Binding-site contacts:
Ligand atom C5 contacts residue GLY339 of chain 1.A at 3.9 Å.
Ligand atom C6 contacts residue PHE342 of chain 1.A at 4.5 Å (hydrophobic).
Ligand atom O6 contacts residue LEU368 of chain 1.A at 4.1 Å.
Ligand atom C6 contacts residue LEU368 of chain 1.A at 4.4 Å (hydrophobic).
Ligand atom C2 contacts residue ASN343 of chain 1.A at 2.5 Å.
Ligand atom C6 contacts residue GLY339 of chain 1.A at 3.7 Å.
Ligand atom N2 contacts residue ASN343 of chain 1.A at 2.9 Å (h-bond).
Ligand atom C3 contacts residue ASN343 of chain 1.A at 3.8 Å.
Ligand atom O7 contacts residue ASN343 of chain 1.A at 4.3 Å.
Ligand atom C1 contacts residue ASN343 of chain 1.A at 1.4 Å.
Ligand atom O6 contacts residue GLY339 of chain 1.A at 3.5 Å (h-bond).
Ligand atom C4 contacts residue ASN343 of chain 1.A at 4.2 Å.
Ligand atom O6 contacts residue PHE338 of chain 1.A at 3.5 Å.
Ligand atom O5 contacts residue PHE342 of chain 1.A at 4.3 Å.
Ligand atom O5 contacts residue ASN343 of chain 1.A at 2.4 Å (h-bond).
Ligand atom C7 contacts residue ASN343 of chain 1.A at 3.8 Å.
Ligand atom C6 contacts residue PHE338 of chain 1.A at 3.3 Å (hydrophobic).
Ligand atom C5 contacts residue ASN343 of chain 1.A at 3.7 Å.
Ligand atom C5 contacts residue PHE338 of chain 1.A at 4.3 Å (hydrophobic).

This small molecule binds to this protein.
Small molecule (SMILES): CC(=O)N[C@@H]1[C@@H](O)[C@H](O)[C@@H](CO)O[C@H]1O

Sequence of chain 1.A:
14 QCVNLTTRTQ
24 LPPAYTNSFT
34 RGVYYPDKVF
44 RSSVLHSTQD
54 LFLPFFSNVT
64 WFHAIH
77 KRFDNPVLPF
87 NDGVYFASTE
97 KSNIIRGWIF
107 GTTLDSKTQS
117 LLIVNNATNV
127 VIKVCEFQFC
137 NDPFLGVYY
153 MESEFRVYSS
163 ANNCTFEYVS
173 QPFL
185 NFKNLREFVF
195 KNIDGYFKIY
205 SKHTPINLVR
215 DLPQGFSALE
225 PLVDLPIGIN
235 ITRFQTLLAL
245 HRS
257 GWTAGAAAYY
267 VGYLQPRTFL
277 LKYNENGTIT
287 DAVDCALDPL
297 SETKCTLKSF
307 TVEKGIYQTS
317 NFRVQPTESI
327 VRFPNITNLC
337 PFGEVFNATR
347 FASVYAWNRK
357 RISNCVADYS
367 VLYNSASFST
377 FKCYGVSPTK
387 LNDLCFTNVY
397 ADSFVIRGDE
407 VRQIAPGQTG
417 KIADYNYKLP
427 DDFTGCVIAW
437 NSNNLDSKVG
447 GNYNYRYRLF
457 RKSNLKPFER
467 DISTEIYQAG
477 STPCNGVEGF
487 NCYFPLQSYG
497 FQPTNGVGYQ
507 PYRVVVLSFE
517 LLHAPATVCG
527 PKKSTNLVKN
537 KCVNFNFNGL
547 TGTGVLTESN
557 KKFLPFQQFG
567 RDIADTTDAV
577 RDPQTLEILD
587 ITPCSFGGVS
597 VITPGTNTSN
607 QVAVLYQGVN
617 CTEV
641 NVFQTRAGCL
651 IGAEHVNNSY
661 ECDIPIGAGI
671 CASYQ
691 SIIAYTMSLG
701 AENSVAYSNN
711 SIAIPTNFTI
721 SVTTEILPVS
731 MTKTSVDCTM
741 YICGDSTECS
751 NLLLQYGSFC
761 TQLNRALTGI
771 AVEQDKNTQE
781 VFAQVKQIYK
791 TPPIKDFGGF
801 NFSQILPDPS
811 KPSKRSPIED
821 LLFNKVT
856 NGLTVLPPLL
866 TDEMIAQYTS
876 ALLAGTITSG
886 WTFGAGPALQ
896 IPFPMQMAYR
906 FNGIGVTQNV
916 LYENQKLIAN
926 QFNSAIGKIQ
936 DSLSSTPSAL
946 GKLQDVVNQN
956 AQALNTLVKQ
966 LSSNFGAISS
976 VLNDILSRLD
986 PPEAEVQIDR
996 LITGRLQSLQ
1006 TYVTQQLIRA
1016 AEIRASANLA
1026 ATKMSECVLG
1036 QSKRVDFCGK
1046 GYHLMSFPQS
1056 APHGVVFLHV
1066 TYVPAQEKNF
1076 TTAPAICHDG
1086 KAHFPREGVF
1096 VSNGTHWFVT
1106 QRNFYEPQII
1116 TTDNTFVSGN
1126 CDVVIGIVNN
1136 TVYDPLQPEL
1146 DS